Sequence of chain 1.A:
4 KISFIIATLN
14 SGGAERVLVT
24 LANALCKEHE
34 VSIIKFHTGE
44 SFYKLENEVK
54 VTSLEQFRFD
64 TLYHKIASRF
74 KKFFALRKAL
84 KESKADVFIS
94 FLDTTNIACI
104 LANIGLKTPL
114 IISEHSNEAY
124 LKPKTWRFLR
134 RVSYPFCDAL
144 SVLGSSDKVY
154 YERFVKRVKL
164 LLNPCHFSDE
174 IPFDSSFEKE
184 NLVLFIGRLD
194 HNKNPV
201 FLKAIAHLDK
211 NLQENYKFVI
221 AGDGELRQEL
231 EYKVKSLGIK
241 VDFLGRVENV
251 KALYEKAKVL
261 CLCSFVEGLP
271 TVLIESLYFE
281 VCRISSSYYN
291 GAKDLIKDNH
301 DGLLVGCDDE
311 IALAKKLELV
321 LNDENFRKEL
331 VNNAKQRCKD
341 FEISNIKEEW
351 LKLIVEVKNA

The small molecule below binds the protein below.
Small molecule (SMILES): CC(C)=CCCC(C)=CCCC(C)=CCCC(C)=CCOP(=O)(O)OP(=O)(O)O

Binding-site contacts:
Ligand atom C43 contacts residue THR97 of chain 1.A at 3.9 Å.
Ligand atom O38 contacts residue NDG1 of chain 1.C at 4.1 Å.
Ligand atom O42 contacts residue NDG1 of chain 1.C at 4.2 Å.
Ligand atom O42 contacts residue HIS40 of chain 1.A at 4.4 Å.
Ligand atom O41 contacts residue PHE62 of chain 1.A at 4.2 Å.
Ligand atom O38 contacts residue LYS75 of chain 1.A at 4.0 Å.
Ligand atom P35 contacts residue NDG1 of chain 1.C at 2.6 Å.
Ligand atom O34 contacts residue HIS40 of chain 1.A at 2.9 Å.
Ligand atom O37 contacts residue NDG1 of chain 1.C at 2.9 Å.
Ligand atom C44 contacts residue ARG72 of chain 1.A at 4.2 Å.
Ligand atom O41 contacts residue ARG72 of chain 1.A at 4.4 Å.
Ligand atom C43 contacts residue LYS75 of chain 1.A at 4.4 Å.
Ligand atom P39 contacts residue HIS40 of chain 1.A at 4.3 Å.
Ligand atom P35 contacts residue HIS40 of chain 1.A at 3.3 Å.
Ligand atom C44 contacts residue THR97 of chain 1.A at 3.5 Å.
Ligand atom O41 contacts residue LYS75 of chain 1.A at 2.6 Å (salt-bridge).
Ligand atom O38 contacts residue HIS40 of chain 1.A at 3.2 Å (h-bond).
Ligand atom O40 contacts residue ARG72 of chain 1.A at 3.0 Å (salt-bridge).
Ligand atom O42 contacts residue LYS75 of chain 1.A at 4.3 Å.
Ligand atom C43 contacts residue PHE39 of chain 1.A at 4.2 Å (hydrophobic).
Ligand atom P39 contacts residue ARG72 of chain 1.A at 4.4 Å.
Ligand atom O34 contacts residue NDG1 of chain 1.C at 3.3 Å.
Ligand atom P39 contacts residue LYS75 of chain 1.A at 3.7 Å.
Ligand atom O36 contacts residue NDG1 of chain 1.C at 1.4 Å.
Ligand atom O36 contacts residue HIS40 of chain 1.A at 3.4 Å (h-bond).